Sequence of chain 56.F:
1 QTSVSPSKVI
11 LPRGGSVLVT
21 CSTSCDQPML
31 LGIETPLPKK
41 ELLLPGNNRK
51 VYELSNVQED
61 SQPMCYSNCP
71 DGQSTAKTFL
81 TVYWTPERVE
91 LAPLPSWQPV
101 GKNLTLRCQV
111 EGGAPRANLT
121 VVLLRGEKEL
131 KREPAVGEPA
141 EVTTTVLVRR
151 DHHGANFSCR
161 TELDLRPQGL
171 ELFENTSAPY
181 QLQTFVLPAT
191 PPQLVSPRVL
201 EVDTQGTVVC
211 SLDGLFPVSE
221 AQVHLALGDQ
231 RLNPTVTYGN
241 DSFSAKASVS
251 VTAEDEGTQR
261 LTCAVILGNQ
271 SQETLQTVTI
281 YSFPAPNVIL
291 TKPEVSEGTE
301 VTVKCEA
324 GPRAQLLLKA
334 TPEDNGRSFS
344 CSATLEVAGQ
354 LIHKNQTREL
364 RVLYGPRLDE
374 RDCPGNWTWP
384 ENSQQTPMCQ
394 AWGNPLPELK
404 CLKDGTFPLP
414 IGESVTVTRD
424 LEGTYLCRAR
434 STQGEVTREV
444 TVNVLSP

Binding-site contacts:
Ligand atom C1 contacts residue GLY126 of chain 56.F at 3.4 Å.
Ligand atom C4 contacts residue GLU127 of chain 56.F at 3.6 Å.
Ligand atom O7 contacts residue ASN156 of chain 56.F at 3.2 Å (h-bond).
Ligand atom O5 contacts residue GLY126 of chain 56.F at 3.7 Å.
Ligand atom C1 contacts residue ASN156 of chain 56.F at 1.4 Å.
Ligand atom O3 contacts residue GLU127 of chain 56.F at 4.2 Å.
Ligand atom C5 contacts residue GLU127 of chain 56.F at 3.6 Å.
Ligand atom C4 contacts residue ASN156 of chain 56.F at 4.2 Å.
Ligand atom C3 contacts residue GLU127 of chain 56.F at 3.6 Å.
Ligand atom C2 contacts residue ASN156 of chain 56.F at 2.3 Å.
Ligand atom C6 contacts residue GLU127 of chain 56.F at 3.8 Å.
Ligand atom C5 contacts residue ASN156 of chain 56.F at 3.7 Å.
Ligand atom O5 contacts residue ASN156 of chain 56.F at 2.5 Å (h-bond).
Ligand atom C3 contacts residue ASN156 of chain 56.F at 3.6 Å.
Ligand atom C8 contacts residue PRO179 of chain 56.F at 4.4 Å (hydrophobic).
Ligand atom O4 contacts residue GLU127 of chain 56.F at 3.1 Å (salt-bridge).
Ligand atom C7 contacts residue ASN156 of chain 56.F at 3.3 Å.
Ligand atom C8 contacts residue ASN156 of chain 56.F at 4.2 Å.
Ligand atom C5 contacts residue GLY126 of chain 56.F at 4.0 Å.
Ligand atom N2 contacts residue ASN156 of chain 56.F at 2.5 Å (h-bond).
Ligand atom C6 contacts residue LYS128 of chain 56.F at 4.3 Å.

A protein and the small-molecule ligand that binds it are described below.
Small molecule (SMILES): CC(=O)N[C@@H]1[C@@H](O)[C@H](O)[C@@H](CO)O[C@H]1O